Sequence of chain 2.A:
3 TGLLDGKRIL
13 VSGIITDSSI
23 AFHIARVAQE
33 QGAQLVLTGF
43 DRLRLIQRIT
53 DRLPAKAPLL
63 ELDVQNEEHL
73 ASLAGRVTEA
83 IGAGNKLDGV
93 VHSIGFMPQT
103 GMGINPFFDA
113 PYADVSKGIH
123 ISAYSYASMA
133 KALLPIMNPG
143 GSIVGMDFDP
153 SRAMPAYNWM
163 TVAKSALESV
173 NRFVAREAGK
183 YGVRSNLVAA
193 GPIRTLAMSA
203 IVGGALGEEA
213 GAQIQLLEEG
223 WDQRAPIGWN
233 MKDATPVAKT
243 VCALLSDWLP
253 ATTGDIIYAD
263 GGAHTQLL

Binding-site contacts:
Ligand atom C4 contacts residue PHE150 of chain 2.A at 3.4 Å (hydrophobic).
Ligand atom C9 contacts residue PHE150 of chain 2.A at 3.9 Å (hydrophobic).
Ligand atom C9 contacts residue NAD1 of chain 2.B at 3.7 Å.
Ligand atom C contacts residue TYR159 of chain 2.A at 3.9 Å (hydrophobic).
Ligand atom C contacts residue PHE150 of chain 2.A at 4.0 Å (hydrophobic).
Ligand atom O2 contacts residue THR163 of chain 2.A at 3.9 Å.
Ligand atom C contacts residue MET200 of chain 2.A at 3.7 Å (hydrophobic).
Ligand atom O contacts residue LYS166 of chain 2.A at 3.2 Å.
Ligand atom C5 contacts residue TYR159 of chain 2.A at 4.0 Å (hydrophobic).
Ligand atom C7 contacts residue NAD1 of chain 2.B at 4.1 Å.
Ligand atom C contacts residue PRO194 of chain 2.A at 4.1 Å (hydrophobic).
Ligand atom C1 contacts residue PHE150 of chain 2.A at 3.8 Å (hydrophobic).
Ligand atom C8 contacts residue TYR159 of chain 2.A at 3.6 Å (hydrophobic).
Ligand atom C2 contacts residue PHE150 of chain 2.A at 3.6 Å (hydrophobic).
Ligand atom O2 contacts residue MET162 of chain 2.A at 3.6 Å.
Ligand atom O contacts residue PHE150 of chain 2.A at 3.9 Å.
Ligand atom C9 contacts residue TYR159 of chain 2.A at 3.7 Å (hydrophobic).
Ligand atom C10 contacts residue MET162 of chain 2.A at 4.0 Å (hydrophobic).
Ligand atom C9 contacts residue MET200 of chain 2.A at 3.5 Å (hydrophobic).
Ligand atom C5 contacts residue PHE150 of chain 2.A at 3.7 Å (hydrophobic).
Ligand atom C7 contacts residue TYR159 of chain 2.A at 4.1 Å (hydrophobic).
Ligand atom C8 contacts residue PHE150 of chain 2.A at 3.8 Å (hydrophobic).
Ligand atom O2 contacts residue PHE150 of chain 2.A at 3.9 Å.
Ligand atom C1 contacts residue TYR159 of chain 2.A at 4.0 Å (hydrophobic).
Ligand atom C7 contacts residue PHE150 of chain 2.A at 3.8 Å (hydrophobic).
Ligand atom C1 contacts residue LEU219 of chain 2.A at 3.4 Å (hydrophobic).
Ligand atom C4 contacts residue MET156 of chain 2.A at 4.2 Å (hydrophobic).
Ligand atom C10 contacts residue PHE150 of chain 2.A at 3.9 Å (hydrophobic).
Ligand atom C10 contacts residue LYS166 of chain 2.A at 4.1 Å.
Ligand atom O contacts residue NAD1 of chain 2.B at 3.3 Å (h-bond).
Ligand atom C3 contacts residue TYR159 of chain 2.A at 3.4 Å (hydrophobic).
Ligand atom C2 contacts residue TYR159 of chain 2.A at 3.5 Å (hydrophobic).
Ligand atom O2 contacts residue LYS166 of chain 2.A at 4.1 Å.
Ligand atom C6 contacts residue PHE150 of chain 2.A at 3.8 Å (hydrophobic).
Ligand atom O contacts residue MET162 of chain 2.A at 3.4 Å.
Ligand atom O1 contacts residue NAD1 of chain 2.B at 2.6 Å (h-bond).
Ligand atom C10 contacts residue NAD1 of chain 2.B at 3.4 Å.
Ligand atom C2 contacts residue LEU219 of chain 2.A at 3.7 Å (hydrophobic).
Ligand atom C4 contacts residue TYR159 of chain 2.A at 3.7 Å (hydrophobic).
Ligand atom C3 contacts residue PHE150 of chain 2.A at 3.5 Å (hydrophobic).

This protein binds this small molecule.
Small molecule (SMILES): O=C(O)c1cc2ccccc2cc1O